A protein and the small-molecule ligand that binds it are described below.
Small molecule (SMILES): CC(=O)N[C@@H]1[C@@H](O)[C@H](O)[C@@H](CO)O[C@H]1O

Sequence of chain 39.B:
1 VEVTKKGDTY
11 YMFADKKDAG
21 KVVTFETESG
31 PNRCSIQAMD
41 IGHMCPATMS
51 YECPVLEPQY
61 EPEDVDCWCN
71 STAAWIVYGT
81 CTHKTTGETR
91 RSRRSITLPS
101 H

Binding-site contacts:
Ligand atom O6 contacts residue ARG33 of chain 39.B at 3.0 Å (salt-bridge).
Ligand atom C8 contacts residue ASN70 of chain 39.B at 3.9 Å.
Ligand atom O7 contacts residue ASN70 of chain 39.B at 3.5 Å (h-bond).
Ligand atom C1 contacts residue ARG33 of chain 39.B at 4.1 Å.
Ligand atom O7 contacts residue SER71 of chain 39.B at 4.4 Å.
Ligand atom C5 contacts residue ARG33 of chain 39.B at 3.9 Å.
Ligand atom C6 contacts residue ARG33 of chain 39.B at 3.7 Å.
Ligand atom C2 contacts residue ASN70 of chain 39.B at 2.5 Å.
Ligand atom C1 contacts residue ASN70 of chain 39.B at 1.4 Å.
Ligand atom N2 contacts residue PRO31 of chain 39.B at 2.8 Å (h-bond).
Ligand atom N2 contacts residue ASN70 of chain 39.B at 2.9 Å (h-bond).
Ligand atom O5 contacts residue ASN70 of chain 39.B at 2.4 Å (h-bond).
Ligand atom C3 contacts residue PRO31 of chain 39.B at 4.1 Å (hydrophobic).
Ligand atom O3 contacts residue PRO31 of chain 39.B at 4.2 Å.
Ligand atom C3 contacts residue ASN70 of chain 39.B at 3.8 Å.
Ligand atom C7 contacts residue ASN70 of chain 39.B at 3.4 Å.
Ligand atom C5 contacts residue ASN70 of chain 39.B at 3.7 Å.
Ligand atom N2 contacts residue ASN32 of chain 39.B at 4.2 Å.
Ligand atom O7 contacts residue PRO31 of chain 39.B at 3.0 Å (h-bond).
Ligand atom O5 contacts residue ARG33 of chain 39.B at 4.3 Å.
Ligand atom C4 contacts residue ASN70 of chain 39.B at 4.2 Å.
Ligand atom C2 contacts residue PRO31 of chain 39.B at 4.0 Å (hydrophobic).
Ligand atom C7 contacts residue PRO31 of chain 39.B at 3.2 Å (hydrophobic).